Binding-site contacts:
Ligand atom O3 contacts residue LYS112 of chain 1.IB at 4.0 Å.
Ligand atom C3 contacts residue ASN48 of chain 1.IB at 3.8 Å.
Ligand atom C5 contacts residue THR50 of chain 1.IB at 3.7 Å.
Ligand atom C7 contacts residue ASN48 of chain 1.IB at 3.2 Å.
Ligand atom O6 contacts residue THR50 of chain 1.IB at 2.8 Å (h-bond).
Ligand atom C8 contacts residue SER54 of chain 1.IB at 3.1 Å.
Ligand atom C8 contacts residue THR50 of chain 1.IB at 4.4 Å.
Ligand atom C7 contacts residue TYR59 of chain 1.IB at 4.2 Å (hydrophobic).
Ligand atom C8 contacts residue ARG56 of chain 1.IB at 3.8 Å.
Ligand atom C8 contacts residue LYS112 of chain 1.IB at 4.4 Å.
Ligand atom C7 contacts residue THR57 of chain 1.IB at 3.8 Å.
Ligand atom N2 contacts residue THR57 of chain 1.IB at 4.5 Å.
Ligand atom C7 contacts residue TYR139 of chain 1.IB at 3.7 Å (hydrophobic).
Ligand atom O6 contacts residue SER52 of chain 1.IB at 4.4 Å.
Ligand atom N2 contacts residue TYR59 of chain 1.IB at 4.2 Å.
Ligand atom C8 contacts residue PRO113 of chain 1.IB at 4.3 Å (hydrophobic).
Ligand atom O5 contacts residue ASN48 of chain 1.IB at 2.4 Å (h-bond).
Ligand atom C7 contacts residue SER54 of chain 1.IB at 4.3 Å.
Ligand atom C3 contacts residue THR50 of chain 1.IB at 4.4 Å.
Ligand atom C2 contacts residue ASN48 of chain 1.IB at 2.5 Å.
Ligand atom C8 contacts residue TYR139 of chain 1.IB at 3.7 Å (hydrophobic).
Ligand atom O7 contacts residue TYR139 of chain 1.IB at 3.2 Å (h-bond).
Ligand atom C8 contacts residue TYR59 of chain 1.IB at 3.2 Å (hydrophobic).
Ligand atom O7 contacts residue ASN48 of chain 1.IB at 3.3 Å (h-bond).
Ligand atom C5 contacts residue ASN48 of chain 1.IB at 3.6 Å.
Ligand atom C4 contacts residue THR50 of chain 1.IB at 4.5 Å.
Ligand atom C4 contacts residue ASN48 of chain 1.IB at 4.3 Å.
Ligand atom O6 contacts residue ALA51 of chain 1.IB at 4.2 Å.
Ligand atom O5 contacts residue THR50 of chain 1.IB at 4.0 Å.
Ligand atom C6 contacts residue THR50 of chain 1.IB at 3.7 Å.
Ligand atom C8 contacts residue SER55 of chain 1.IB at 4.2 Å.
Ligand atom C1 contacts residue THR50 of chain 1.IB at 3.7 Å.
Ligand atom C8 contacts residue THR57 of chain 1.IB at 3.9 Å.
Ligand atom N2 contacts residue ASN48 of chain 1.IB at 2.9 Å (h-bond).
Ligand atom C8 contacts residue ASN48 of chain 1.IB at 4.4 Å.
Ligand atom C3 contacts residue THR57 of chain 1.IB at 4.4 Å.
Ligand atom O7 contacts residue LYS112 of chain 1.IB at 4.0 Å.
Ligand atom C1 contacts residue ASN48 of chain 1.IB at 1.4 Å.
Ligand atom O7 contacts residue THR57 of chain 1.IB at 3.1 Å.

This small molecule binds to this protein.
Small molecule (SMILES): CC(=O)N[C@H]1[C@H](O[C@H]2[C@H](O)[C@@H](NC(C)=O)CO[C@@H]2CO)O[C@H](CO)[C@@H](O)[C@@H]1O

Sequence of chain 1.IB:
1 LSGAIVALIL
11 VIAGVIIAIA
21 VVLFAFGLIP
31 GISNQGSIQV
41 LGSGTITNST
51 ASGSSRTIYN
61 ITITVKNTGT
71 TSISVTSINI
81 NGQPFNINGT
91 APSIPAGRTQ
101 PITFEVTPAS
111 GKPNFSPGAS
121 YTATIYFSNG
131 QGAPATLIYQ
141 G